The small molecule below binds the protein below.
Small molecule (SMILES): CC(=O)N[C@@H]1[C@@H](O)[C@H](O)[C@@H](CO)O[C@H]1O

Sequence of chain 1.A:
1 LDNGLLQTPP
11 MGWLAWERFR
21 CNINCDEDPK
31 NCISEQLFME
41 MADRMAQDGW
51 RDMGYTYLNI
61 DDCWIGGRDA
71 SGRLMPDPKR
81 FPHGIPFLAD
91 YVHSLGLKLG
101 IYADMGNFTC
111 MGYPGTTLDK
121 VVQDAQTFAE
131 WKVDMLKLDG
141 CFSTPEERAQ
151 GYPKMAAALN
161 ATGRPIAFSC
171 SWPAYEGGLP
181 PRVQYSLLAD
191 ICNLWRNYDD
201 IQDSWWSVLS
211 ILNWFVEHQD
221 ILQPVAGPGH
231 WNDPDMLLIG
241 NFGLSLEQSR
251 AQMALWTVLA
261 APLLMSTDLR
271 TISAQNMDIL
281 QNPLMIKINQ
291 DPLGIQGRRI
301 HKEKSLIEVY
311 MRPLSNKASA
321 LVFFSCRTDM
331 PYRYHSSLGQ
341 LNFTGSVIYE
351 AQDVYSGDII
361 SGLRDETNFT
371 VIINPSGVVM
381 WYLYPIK

Binding-site contacts:
Ligand atom C7 contacts residue ASN368 of chain 1.A at 3.4 Å.
Ligand atom N2 contacts residue GLU366 of chain 1.A at 4.1 Å.
Ligand atom C1 contacts residue ASN368 of chain 1.A at 1.4 Å.
Ligand atom C3 contacts residue ASN368 of chain 1.A at 3.8 Å.
Ligand atom C2 contacts residue ASN368 of chain 1.A at 2.4 Å.
Ligand atom O5 contacts residue ASN368 of chain 1.A at 2.4 Å (h-bond).
Ligand atom C4 contacts residue ASN368 of chain 1.A at 4.2 Å.
Ligand atom O7 contacts residue ASN368 of chain 1.A at 3.4 Å (h-bond).
Ligand atom C7 contacts residue GLU366 of chain 1.A at 3.8 Å.
Ligand atom O7 contacts residue GLU366 of chain 1.A at 4.4 Å.
Ligand atom N2 contacts residue ASN368 of chain 1.A at 2.9 Å (h-bond).
Ligand atom C5 contacts residue ASN368 of chain 1.A at 3.7 Å.
Ligand atom C8 contacts residue GLU366 of chain 1.A at 3.5 Å.